Sequence of chain 31.C:
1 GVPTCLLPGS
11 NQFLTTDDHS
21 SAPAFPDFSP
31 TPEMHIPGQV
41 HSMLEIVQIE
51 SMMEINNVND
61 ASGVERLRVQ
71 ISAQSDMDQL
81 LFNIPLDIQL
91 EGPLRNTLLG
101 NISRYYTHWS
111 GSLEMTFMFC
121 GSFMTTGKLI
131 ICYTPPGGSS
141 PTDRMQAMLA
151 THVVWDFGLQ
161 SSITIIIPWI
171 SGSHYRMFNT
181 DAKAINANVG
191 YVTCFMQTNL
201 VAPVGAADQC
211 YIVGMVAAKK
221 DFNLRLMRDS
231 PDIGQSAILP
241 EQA

Binding-site contacts:
Ligand atom C3C contacts residue THR121 of chain 30.A at 3.7 Å.
Ligand atom C3A contacts residue LEU186 of chain 30.A at 3.8 Å (hydrophobic).
Ligand atom CM2 contacts residue ILE188 of chain 30.A at 3.6 Å (hydrophobic).
Ligand atom F3 contacts residue SER174 of chain 30.A at 3.8 Å.
Ligand atom F2 contacts residue SER174 of chain 30.A at 3.7 Å.
Ligand atom O1 contacts residue TYR197 of chain 30.A at 3.3 Å.
Ligand atom C2B contacts residue LEU99 of chain 30.A at 3.4 Å (hydrophobic).
Ligand atom C2B contacts residue ILE188 of chain 30.A at 3.7 Å (hydrophobic).
Ligand atom CM6 contacts residue TRP97 of chain 30.A at 3.6 Å (hydrophobic).
Ligand atom C3B contacts residue ILE188 of chain 30.A at 3.5 Å (hydrophobic).
Ligand atom C1B contacts residue LEU99 of chain 30.A at 3.6 Å (hydrophobic).
Ligand atom C3A contacts residue LEU226 of chain 30.A at 3.8 Å (hydrophobic).
Ligand atom CM3 contacts residue THR101 of chain 30.A at 3.8 Å.
Ligand atom O1A contacts residue LEU226 of chain 30.A at 3.6 Å.
Ligand atom CM6 contacts residue ILE123 of chain 30.A at 3.8 Å (hydrophobic).
Ligand atom N1A contacts residue LEU226 of chain 30.A at 3.6 Å.
Ligand atom N2 contacts residue TYR197 of chain 30.A at 3.4 Å.
Ligand atom O1B contacts residue LEU99 of chain 30.A at 3.6 Å.
Ligand atom C5B contacts residue ILE123 of chain 30.A at 3.7 Å (hydrophobic).
Ligand atom C4 contacts residue THR101 of chain 30.A at 3.8 Å.
Ligand atom CM4 contacts residue ALA149 of chain 30.A at 3.6 Å (hydrophobic).
Ligand atom N2 contacts residue PHE119 of chain 30.A at 3.5 Å.
Ligand atom F3 contacts residue MET150 of chain 30.A at 3.8 Å.
Ligand atom O1A contacts residue LEU186 of chain 30.A at 3.7 Å.
Ligand atom F2 contacts residue ALA149 of chain 30.A at 2.5 Å.
Ligand atom C6B contacts residue ILE123 of chain 30.A at 3.8 Å (hydrophobic).
Ligand atom CM4 contacts residue LEU186 of chain 30.A at 3.8 Å (hydrophobic).
Ligand atom CM2 contacts residue MET191 of chain 30.A at 3.4 Å (hydrophobic).
Ligand atom C3 contacts residue THR101 of chain 30.A at 3.8 Å.
Ligand atom C2A contacts residue LEU226 of chain 30.A at 3.8 Å (hydrophobic).
Ligand atom F3 contacts residue ALA149 of chain 30.A at 3.6 Å.
Ligand atom F1 contacts residue LEU186 of chain 30.A at 3.1 Å.
Ligand atom N3A contacts residue TYR151 of chain 30.A at 3.6 Å.
Ligand atom F3 contacts residue PRO173 of chain 30.A at 2.6 Å.
Ligand atom F2 contacts residue VAL175 of chain 30.A at 3.2 Å.
Ligand atom O1 contacts residue PHE119 of chain 30.A at 3.5 Å.
Ligand atom CM4 contacts residue PRO173 of chain 30.A at 3.7 Å (hydrophobic).
Ligand atom CM2 contacts residue LEU99 of chain 30.A at 3.3 Å (hydrophobic).
Ligand atom F3 contacts residue TYR151 of chain 30.A at 2.9 Å.
Ligand atom C6B contacts residue LEU99 of chain 30.A at 3.9 Å (hydrophobic).

The small molecule below binds the protein below.
Small molecule (SMILES): Cc1cc(CCCOc2c(C)cc(-c3noc(C(F)(F)F)n3)cc2C)on1

Sequence of chain 30.A:
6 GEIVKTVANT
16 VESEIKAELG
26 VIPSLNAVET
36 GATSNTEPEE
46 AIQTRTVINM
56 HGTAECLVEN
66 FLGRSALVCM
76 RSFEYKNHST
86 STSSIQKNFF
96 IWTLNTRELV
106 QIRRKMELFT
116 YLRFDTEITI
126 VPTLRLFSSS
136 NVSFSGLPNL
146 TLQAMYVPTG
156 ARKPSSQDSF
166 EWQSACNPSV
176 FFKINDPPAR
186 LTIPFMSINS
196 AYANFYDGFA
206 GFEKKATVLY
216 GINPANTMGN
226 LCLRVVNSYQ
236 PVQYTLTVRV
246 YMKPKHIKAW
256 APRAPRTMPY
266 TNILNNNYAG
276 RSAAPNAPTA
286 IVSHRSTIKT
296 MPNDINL

Sequence of chain 30.C:
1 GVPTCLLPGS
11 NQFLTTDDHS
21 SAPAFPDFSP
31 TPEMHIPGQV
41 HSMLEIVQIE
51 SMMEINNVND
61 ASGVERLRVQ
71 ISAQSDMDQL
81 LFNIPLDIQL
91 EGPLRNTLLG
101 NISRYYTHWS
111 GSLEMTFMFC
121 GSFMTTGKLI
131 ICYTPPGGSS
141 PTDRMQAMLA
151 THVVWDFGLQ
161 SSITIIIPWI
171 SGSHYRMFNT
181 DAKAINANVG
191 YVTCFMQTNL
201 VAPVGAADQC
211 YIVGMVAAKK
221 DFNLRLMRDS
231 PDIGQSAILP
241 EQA